Sequence of chain 1.A:
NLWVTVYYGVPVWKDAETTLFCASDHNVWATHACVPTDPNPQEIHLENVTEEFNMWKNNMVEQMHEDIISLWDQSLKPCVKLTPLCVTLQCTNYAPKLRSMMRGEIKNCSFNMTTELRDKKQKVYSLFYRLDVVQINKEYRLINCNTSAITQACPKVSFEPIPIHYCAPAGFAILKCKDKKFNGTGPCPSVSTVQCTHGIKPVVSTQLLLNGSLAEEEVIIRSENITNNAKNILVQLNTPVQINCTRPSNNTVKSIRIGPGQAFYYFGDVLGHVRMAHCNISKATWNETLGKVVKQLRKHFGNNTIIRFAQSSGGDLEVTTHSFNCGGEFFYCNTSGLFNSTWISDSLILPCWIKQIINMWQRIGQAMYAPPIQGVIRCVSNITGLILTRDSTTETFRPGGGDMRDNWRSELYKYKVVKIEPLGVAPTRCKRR

This small molecule binds to this protein.
Small molecule (SMILES): CC(=O)N[C@@H]1[C@@H](O)[C@H](O)[C@@H](CO)O[C@H]1O

Binding-site contacts:
Ligand atom C5 contacts residue PRO261 of chain 1.A at 4.1 Å (hydrophobic).
Ligand atom C6 contacts residue PRO261 of chain 1.A at 4.0 Å (hydrophobic).
Ligand atom C7 contacts residue ASN416 of chain 1.A at 3.1 Å.
Ligand atom C2 contacts residue ASN416 of chain 1.A at 2.4 Å.
Ligand atom C1 contacts residue GLN263 of chain 1.A at 4.0 Å.
Ligand atom O5 contacts residue PRO261 of chain 1.A at 3.1 Å.
Ligand atom O5 contacts residue ASN416 of chain 1.A at 2.4 Å (h-bond).
Ligand atom C3 contacts residue ASN416 of chain 1.A at 3.8 Å.
Ligand atom O7 contacts residue ASN232 of chain 1.A at 4.5 Å.
Ligand atom C8 contacts residue NAG1 of chain 1.Q at 3.9 Å.
Ligand atom C8 contacts residue ASN416 of chain 1.A at 4.0 Å.
Ligand atom C1 contacts residue ASN416 of chain 1.A at 1.4 Å.
Ligand atom C5 contacts residue ASN416 of chain 1.A at 3.7 Å.
Ligand atom N2 contacts residue ASN416 of chain 1.A at 2.9 Å (h-bond).
Ligand atom C8 contacts residue ASN232 of chain 1.A at 4.2 Å.
Ligand atom C4 contacts residue ASN416 of chain 1.A at 4.2 Å.
Ligand atom C1 contacts residue PRO261 of chain 1.A at 3.8 Å (hydrophobic).
Ligand atom O7 contacts residue ASN416 of chain 1.A at 3.0 Å (h-bond).